A small-molecule ligand and the protein it binds are described below.
Small molecule (SMILES): OC[C@H]1O[C@H](O)[C@H](O)[C@@H](O)[C@H]1O

Binding-site contacts:
Ligand atom C5 contacts residue MET236 of chain 1.B at 3.9 Å (hydrophobic).
Ligand atom O2 contacts residue ASN233 of chain 1.B at 2.8 Å (h-bond).
Ligand atom O6 contacts residue GLU79 of chain 1.B at 2.7 Å (salt-bridge).
Ligand atom C1 contacts residue ALA488 of chain 1.B at 4.1 Å (hydrophobic).
Ligand atom C3 contacts residue ASP82 of chain 1.B at 3.6 Å.
Ligand atom O5 contacts residue GLY487 of chain 1.B at 4.0 Å.
Ligand atom O3 contacts residue ASN233 of chain 1.B at 3.4 Å.
Ligand atom C6 contacts residue ALA488 of chain 1.B at 3.8 Å (hydrophobic).
Ligand atom C2 contacts residue LYS286 of chain 1.B at 4.1 Å.
Ligand atom C2 contacts residue ASN233 of chain 1.B at 3.6 Å.
Ligand atom O3 contacts residue MET236 of chain 1.B at 4.0 Å.
Ligand atom O3 contacts residue GLY234 of chain 1.B at 3.4 Å (h-bond).
Ligand atom O6 contacts residue HIS80 of chain 1.B at 2.8 Å (h-bond).
Ligand atom C6 contacts residue GLY487 of chain 1.B at 3.8 Å.
Ligand atom C2 contacts residue ASP237 of chain 1.B at 3.7 Å.
Ligand atom C6 contacts residue GLU79 of chain 1.B at 3.4 Å.
Ligand atom C4 contacts residue ASP82 of chain 1.B at 3.5 Å.
Ligand atom C4 contacts residue MET236 of chain 1.B at 4.0 Å (hydrophobic).
Ligand atom O2 contacts residue LYS286 of chain 1.B at 3.3 Å.
Ligand atom O1 contacts residue ARG73 of chain 1.B at 3.0 Å (salt-bridge).
Ligand atom O6 contacts residue MET236 of chain 1.B at 4.0 Å.
Ligand atom C5 contacts residue GLU79 of chain 1.B at 4.1 Å.
Ligand atom C1 contacts residue ASP237 of chain 1.B at 4.0 Å.
Ligand atom O5 contacts residue TYR294 of chain 1.B at 3.5 Å.
Ligand atom O3 contacts residue ASP82 of chain 1.B at 2.6 Å (salt-bridge).
Ligand atom C1 contacts residue LYS286 of chain 1.B at 3.9 Å.
Ligand atom C3 contacts residue TYR294 of chain 1.B at 3.9 Å (hydrophobic).
Ligand atom O4 contacts residue TYR83 of chain 1.B at 3.6 Å.
Ligand atom O2 contacts residue ASP237 of chain 1.B at 2.9 Å (salt-bridge).
Ligand atom O1 contacts residue ASP237 of chain 1.B at 3.0 Å (salt-bridge).
Ligand atom C5 contacts residue ALA488 of chain 1.B at 3.9 Å (hydrophobic).
Ligand atom O3 contacts residue TYR294 of chain 1.B at 3.8 Å.
Ligand atom O5 contacts residue ALA488 of chain 1.B at 3.4 Å (h-bond).
Ligand atom C3 contacts residue ASP237 of chain 1.B at 3.9 Å.
Ligand atom O4 contacts residue TYR294 of chain 1.B at 2.7 Å (h-bond).
Ligand atom C1 contacts residue TYR294 of chain 1.B at 3.9 Å (hydrophobic).
Ligand atom C4 contacts residue TYR294 of chain 1.B at 3.8 Å (hydrophobic).
Ligand atom O4 contacts residue ASP82 of chain 1.B at 2.8 Å (salt-bridge).
Ligand atom C2 contacts residue TYR294 of chain 1.B at 3.6 Å (hydrophobic).
Ligand atom C6 contacts residue HIS80 of chain 1.B at 3.6 Å.

Sequence of chain 1.B:
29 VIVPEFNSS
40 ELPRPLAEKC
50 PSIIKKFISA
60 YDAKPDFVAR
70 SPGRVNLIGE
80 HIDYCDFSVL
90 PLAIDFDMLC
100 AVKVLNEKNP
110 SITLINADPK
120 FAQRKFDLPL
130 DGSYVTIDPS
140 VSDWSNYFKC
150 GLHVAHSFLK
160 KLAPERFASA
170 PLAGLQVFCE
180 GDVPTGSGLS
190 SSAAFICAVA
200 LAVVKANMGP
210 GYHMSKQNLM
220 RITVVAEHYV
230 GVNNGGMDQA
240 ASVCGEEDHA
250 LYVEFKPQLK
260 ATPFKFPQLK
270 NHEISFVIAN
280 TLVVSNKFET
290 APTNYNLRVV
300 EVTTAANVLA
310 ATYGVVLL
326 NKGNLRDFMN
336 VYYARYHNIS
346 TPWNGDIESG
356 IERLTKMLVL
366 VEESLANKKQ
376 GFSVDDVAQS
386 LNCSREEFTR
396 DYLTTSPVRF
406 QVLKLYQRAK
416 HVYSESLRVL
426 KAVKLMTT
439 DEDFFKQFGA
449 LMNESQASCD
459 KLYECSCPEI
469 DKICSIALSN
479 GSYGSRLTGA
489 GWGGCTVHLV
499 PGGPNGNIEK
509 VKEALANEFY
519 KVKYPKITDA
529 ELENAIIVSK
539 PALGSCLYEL